Sequence of chain 5.A:
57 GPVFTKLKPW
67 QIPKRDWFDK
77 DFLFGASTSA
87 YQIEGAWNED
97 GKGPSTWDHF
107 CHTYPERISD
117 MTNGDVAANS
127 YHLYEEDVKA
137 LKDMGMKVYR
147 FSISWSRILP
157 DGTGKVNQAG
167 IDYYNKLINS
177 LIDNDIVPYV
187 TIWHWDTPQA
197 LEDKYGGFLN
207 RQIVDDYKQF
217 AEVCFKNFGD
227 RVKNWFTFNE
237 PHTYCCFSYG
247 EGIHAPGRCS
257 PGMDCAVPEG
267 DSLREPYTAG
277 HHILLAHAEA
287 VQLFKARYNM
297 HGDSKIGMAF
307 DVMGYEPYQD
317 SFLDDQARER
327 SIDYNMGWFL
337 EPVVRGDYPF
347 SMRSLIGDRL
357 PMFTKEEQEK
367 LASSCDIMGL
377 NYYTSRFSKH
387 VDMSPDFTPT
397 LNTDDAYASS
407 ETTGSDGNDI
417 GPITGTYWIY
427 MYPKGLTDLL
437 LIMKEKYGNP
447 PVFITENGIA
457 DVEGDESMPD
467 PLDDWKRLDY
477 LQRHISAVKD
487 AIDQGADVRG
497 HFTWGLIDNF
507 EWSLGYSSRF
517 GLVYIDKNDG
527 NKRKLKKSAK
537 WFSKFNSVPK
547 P

The protein below binds the small molecule below.
Small molecule (SMILES): O=[N+]([O-])c1ccc(O)c([N+](=O)[O-])c1

Binding-site contacts:
Ligand atom C2 contacts residue TRP424 of chain 5.A at 4.3 Å (hydrophobic).
Ligand atom O21 contacts residue GLU507 of chain 5.A at 3.4 Å (salt-bridge).
Ligand atom C3 contacts residue THR239 of chain 5.A at 4.2 Å.
Ligand atom N2 contacts residue G2F1 of chain 5.B at 3.4 Å (h-bond).
Ligand atom N2 contacts residue HIS250 of chain 5.A at 4.1 Å.
Ligand atom C1 contacts residue THR239 of chain 5.A at 3.7 Å.
Ligand atom C6 contacts residue TRP424 of chain 5.A at 4.3 Å (hydrophobic).
Ligand atom C3 contacts residue PHE243 of chain 5.A at 3.8 Å (hydrophobic).
Ligand atom C4 contacts residue TRP424 of chain 5.A at 3.9 Å (hydrophobic).
Ligand atom O22 contacts residue GLU507 of chain 5.A at 3.7 Å.
Ligand atom N4 contacts residue TRP424 of chain 5.A at 3.9 Å.
Ligand atom C1 contacts residue TRP191 of chain 5.A at 4.3 Å (hydrophobic).
Ligand atom C2 contacts residue G2F1 of chain 5.B at 3.5 Å.
Ligand atom C6 contacts residue THR239 of chain 5.A at 3.5 Å.
Ligand atom O42 contacts residue PHE243 of chain 5.A at 3.5 Å.
Ligand atom O22 contacts residue HIS250 of chain 5.A at 3.9 Å.
Ligand atom C5 contacts residue TRP424 of chain 5.A at 3.9 Å (hydrophobic).
Ligand atom O42 contacts residue TRP424 of chain 5.A at 4.0 Å.
Ligand atom O41 contacts residue TRP424 of chain 5.A at 4.0 Å.
Ligand atom O1 contacts residue TRP191 of chain 5.A at 3.6 Å.
Ligand atom O21 contacts residue HIS250 of chain 5.A at 4.2 Å.
Ligand atom O1 contacts residue G2F1 of chain 5.B at 2.8 Å (h-bond).
Ligand atom C2 contacts residue THR239 of chain 5.A at 3.9 Å.
Ligand atom C1 contacts residue G2F1 of chain 5.B at 3.4 Å.
Ligand atom O21 contacts residue TRP508 of chain 5.A at 3.0 Å.
Ligand atom C3 contacts residue TRP424 of chain 5.A at 4.0 Å (hydrophobic).
Ligand atom C4 contacts residue PHE243 of chain 5.A at 4.0 Å (hydrophobic).
Ligand atom O1 contacts residue GLU236 of chain 5.A at 2.7 Å (salt-bridge).
Ligand atom N2 contacts residue TRP508 of chain 5.A at 4.2 Å.
Ligand atom C6 contacts residue G2F1 of chain 5.B at 4.1 Å.
Ligand atom C6 contacts residue GLU236 of chain 5.A at 3.2 Å.
Ligand atom O21 contacts residue G2F1 of chain 5.B at 3.2 Å (h-bond).
Ligand atom C4 contacts residue THR239 of chain 5.A at 4.3 Å.
Ligand atom C5 contacts residue THR239 of chain 5.A at 3.5 Å.
Ligand atom N4 contacts residue PHE243 of chain 5.A at 3.8 Å.
Ligand atom C1 contacts residue GLU236 of chain 5.A at 3.3 Å.
Ligand atom N2 contacts residue GLU507 of chain 5.A at 3.6 Å.
Ligand atom O21 contacts residue TRP191 of chain 5.A at 3.7 Å.
Ligand atom O1 contacts residue THR239 of chain 5.A at 4.2 Å.
Ligand atom O41 contacts residue MET309 of chain 5.A at 3.2 Å.